Binding-site contacts:
Ligand atom C7 contacts residue ASN77 of chain 1.B at 3.4 Å.
Ligand atom O6 contacts residue LEU84 of chain 1.B at 3.7 Å.
Ligand atom O5 contacts residue ASN80 of chain 1.B at 3.0 Å (h-bond).
Ligand atom N2 contacts residue ASN77 of chain 1.B at 3.0 Å (h-bond).
Ligand atom C8 contacts residue VAL87 of chain 1.B at 4.1 Å (hydrophobic).
Ligand atom C2 contacts residue ASN77 of chain 1.B at 2.4 Å.
Ligand atom C5 contacts residue ASN77 of chain 1.B at 3.7 Å.
Ligand atom O5 contacts residue LEU84 of chain 1.B at 4.1 Å.
Ligand atom C1 contacts residue ASN77 of chain 1.B at 1.4 Å.
Ligand atom N2 contacts residue GLN89 of chain 1.B at 3.6 Å.
Ligand atom O7 contacts residue ALA86 of chain 1.B at 3.4 Å.
Ligand atom C3 contacts residue ASN77 of chain 1.B at 3.8 Å.
Ligand atom C3 contacts residue GLN89 of chain 1.B at 4.3 Å.
Ligand atom C6 contacts residue LEU82 of chain 1.B at 4.4 Å (hydrophobic).
Ligand atom C5 contacts residue ASN80 of chain 1.B at 3.5 Å.
Ligand atom C4 contacts residue ASN77 of chain 1.B at 4.2 Å.
Ligand atom O6 contacts residue ASN80 of chain 1.B at 4.4 Å.
Ligand atom O7 contacts residue GLN89 of chain 1.B at 3.2 Å (h-bond).
Ligand atom O7 contacts residue ASN77 of chain 1.B at 3.5 Å (h-bond).
Ligand atom O5 contacts residue ASN77 of chain 1.B at 2.3 Å (h-bond).
Ligand atom O7 contacts residue LEU85 of chain 1.B at 4.5 Å.
Ligand atom C8 contacts residue ALA86 of chain 1.B at 3.9 Å (hydrophobic).
Ligand atom C6 contacts residue ASN80 of chain 1.B at 3.7 Å.
Ligand atom C2 contacts residue GLN89 of chain 1.B at 4.2 Å.
Ligand atom C7 contacts residue VAL87 of chain 1.B at 3.9 Å (hydrophobic).
Ligand atom O7 contacts residue VAL87 of chain 1.B at 2.9 Å (h-bond).
Ligand atom C8 contacts residue GLN89 of chain 1.B at 3.4 Å.
Ligand atom O3 contacts residue GLN89 of chain 1.B at 3.2 Å (h-bond).
Ligand atom O6 contacts residue LEU82 of chain 1.B at 4.4 Å.
Ligand atom C1 contacts residue ASN80 of chain 1.B at 3.6 Å.
Ligand atom C7 contacts residue GLN89 of chain 1.B at 3.1 Å.
Ligand atom C7 contacts residue ALA86 of chain 1.B at 4.1 Å (hydrophobic).

Sequence of chain 1.B:
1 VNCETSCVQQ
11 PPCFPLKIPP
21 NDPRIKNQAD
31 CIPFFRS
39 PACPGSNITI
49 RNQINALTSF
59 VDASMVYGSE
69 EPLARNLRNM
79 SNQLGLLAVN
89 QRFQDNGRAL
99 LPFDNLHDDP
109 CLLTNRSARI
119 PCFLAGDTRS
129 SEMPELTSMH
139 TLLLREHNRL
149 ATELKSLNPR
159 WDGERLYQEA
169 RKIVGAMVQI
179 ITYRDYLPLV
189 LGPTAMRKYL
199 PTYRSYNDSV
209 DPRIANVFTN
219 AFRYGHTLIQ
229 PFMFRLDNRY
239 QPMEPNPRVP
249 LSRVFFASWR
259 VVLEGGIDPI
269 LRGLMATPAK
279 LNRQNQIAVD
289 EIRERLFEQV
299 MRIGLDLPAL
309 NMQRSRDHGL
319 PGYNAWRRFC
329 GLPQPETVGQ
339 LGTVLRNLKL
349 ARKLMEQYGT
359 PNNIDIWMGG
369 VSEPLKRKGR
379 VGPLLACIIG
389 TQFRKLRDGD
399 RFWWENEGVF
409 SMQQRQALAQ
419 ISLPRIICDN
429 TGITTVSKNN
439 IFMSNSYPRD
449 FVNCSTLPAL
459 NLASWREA

The small molecule below binds the protein below.
Small molecule (SMILES): CC(=O)N[C@@H]1[C@@H](O)[C@H](O)[C@@H](CO)O[C@H]1O